Sequence of chain 1.A:
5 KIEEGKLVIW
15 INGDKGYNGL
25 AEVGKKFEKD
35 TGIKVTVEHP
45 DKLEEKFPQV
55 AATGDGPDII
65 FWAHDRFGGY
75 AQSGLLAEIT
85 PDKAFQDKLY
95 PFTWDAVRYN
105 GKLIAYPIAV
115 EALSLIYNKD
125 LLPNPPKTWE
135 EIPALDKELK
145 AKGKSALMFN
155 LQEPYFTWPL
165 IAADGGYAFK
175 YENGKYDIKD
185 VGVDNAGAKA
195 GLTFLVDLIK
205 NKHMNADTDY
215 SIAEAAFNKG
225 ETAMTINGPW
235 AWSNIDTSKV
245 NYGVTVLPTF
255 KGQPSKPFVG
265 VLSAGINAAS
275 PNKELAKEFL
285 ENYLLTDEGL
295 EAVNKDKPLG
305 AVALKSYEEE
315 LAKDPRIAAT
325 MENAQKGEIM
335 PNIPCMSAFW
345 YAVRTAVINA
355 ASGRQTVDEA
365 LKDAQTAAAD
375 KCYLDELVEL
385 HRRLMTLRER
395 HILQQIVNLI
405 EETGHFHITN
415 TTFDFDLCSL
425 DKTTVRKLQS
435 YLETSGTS

This protein binds this small molecule.
Small molecule (SMILES): CC(C)[C@H](NC(=O)[C@@H]1CCCN1C(=O)c1ccccc1)C(=O)N[C@@H](CN)C(=O)N[C@@H](CC1CCCC1)C(=O)N1CCC[C@H]1c1nc(-c2ccccc2)cn1CC1CCCCC1

Binding-site contacts:
Ligand atom N contacts residue PHE419 of chain 1.A at 2.8 Å (h-bond).
Ligand atom C contacts residue HIS385 of chain 1.A at 3.6 Å.
Ligand atom C06 contacts residue LEU397 of chain 1.A at 3.8 Å (hydrophobic).
Ligand atom C35 contacts residue THR415 of chain 1.A at 3.7 Å.
Ligand atom C38 contacts residue ILE412 of chain 1.A at 3.5 Å (hydrophobic).
Ligand atom C08 contacts residue VAL401 of chain 1.A at 3.8 Å (hydrophobic).
Ligand atom O contacts residue HIS385 of chain 1.A at 2.9 Å (h-bond).
Ligand atom CA contacts residue PHE417 of chain 1.A at 3.5 Å (hydrophobic).
Ligand atom O contacts residue PHE419 of chain 1.A at 3.0 Å (h-bond).
Ligand atom C31 contacts residue GLN398 of chain 1.A at 3.4 Å.
Ligand atom O1' contacts residue ASP420 of chain 1.A at 3.4 Å.
Ligand atom CG1 contacts residue PHE419 of chain 1.A at 3.6 Å (hydrophobic).
Ligand atom C5 contacts residue CYS422 of chain 1.A at 3.8 Å (hydrophobic).
Ligand atom O contacts residue ASP418 of chain 1.A at 3.2 Å.
Ligand atom CB contacts residue PHE419 of chain 1.A at 3.7 Å (hydrophobic).
Ligand atom CB contacts residue ASP418 of chain 1.A at 3.2 Å.
Ligand atom CA contacts residue PHE419 of chain 1.A at 3.6 Å (hydrophobic).
Ligand atom O contacts residue PHE417 of chain 1.A at 2.8 Å (h-bond).
Ligand atom NG contacts residue ASP418 of chain 1.A at 2.8 Å (salt-bridge).
Ligand atom C6 contacts residue ASP420 of chain 1.A at 3.6 Å.
Ligand atom N contacts residue PHE417 of chain 1.A at 2.9 Å (h-bond).
Ligand atom O1' contacts residue LEU421 of chain 1.A at 2.9 Å (h-bond).
Ligand atom CG2 contacts residue HIS385 of chain 1.A at 3.7 Å.
Ligand atom O1' contacts residue PHE419 of chain 1.A at 3.6 Å.
Ligand atom O contacts residue MET389 of chain 1.A at 3.4 Å (h-bond).
Ligand atom C38 contacts residue THR413 of chain 1.A at 3.7 Å.
Ligand atom C2 contacts residue HIS385 of chain 1.A at 3.6 Å.
Ligand atom C36 contacts residue PHE417 of chain 1.A at 3.6 Å (hydrophobic).
Ligand atom C32 contacts residue GLN398 of chain 1.A at 3.7 Å.
Ligand atom C39 contacts residue ILE412 of chain 1.A at 3.5 Å (hydrophobic).
Ligand atom C contacts residue PHE419 of chain 1.A at 3.8 Å (hydrophobic).
Ligand atom CG1 contacts residue MET389 of chain 1.A at 3.8 Å (hydrophobic).
Ligand atom C contacts residue PHE417 of chain 1.A at 3.7 Å (hydrophobic).
Ligand atom O contacts residue THR416 of chain 1.A at 3.4 Å.
Ligand atom C06 contacts residue LEU388 of chain 1.A at 3.5 Å (hydrophobic).
Ligand atom N contacts residue MET389 of chain 1.A at 3.6 Å (h-bond).
Ligand atom C36 contacts residue THR416 of chain 1.A at 3.7 Å.
Ligand atom C07 contacts residue ILE400 of chain 1.A at 3.6 Å (hydrophobic).
Ligand atom CA contacts residue ASP418 of chain 1.A at 3.4 Å.
Ligand atom C05 contacts residue LEU397 of chain 1.A at 3.8 Å (hydrophobic).